Binding-site contacts:
Ligand atom C6 contacts residue PHE76 of chain 1.B at 3.6 Å (hydrophobic).
Ligand atom N3 contacts residue MET73 of chain 1.B at 3.8 Å.
Ligand atom N7 contacts residue GLN79 of chain 1.B at 2.9 Å (h-bond).
Ligand atom O1B contacts residue LYS100 of chain 1.B at 3.4 Å (salt-bridge).
Ligand atom O2B contacts residue GLY97 of chain 1.B at 3.4 Å.
Ligand atom O1B contacts residue ARG501 of chain 1.B at 2.6 Å (salt-bridge).
Ligand atom N6 contacts residue GLN79 of chain 1.B at 3.0 Å (h-bond).
Ligand atom O2G contacts residue LYS100 of chain 1.B at 2.9 Å.
Ligand atom O2G contacts residue THR101 of chain 1.B at 2.9 Å (h-bond).
Ligand atom PA contacts residue THR101 of chain 1.B at 3.8 Å.
Ligand atom C5 contacts residue LEU102 of chain 1.B at 3.8 Å (hydrophobic).
Ligand atom N1 contacts residue PHE76 of chain 1.B at 3.8 Å.
Ligand atom O2A contacts residue THR101 of chain 1.B at 3.0 Å (h-bond).
Ligand atom O1B contacts residue GLY97 of chain 1.B at 2.9 Å (h-bond).
Ligand atom N6 contacts residue ARG74 of chain 1.B at 3.0 Å (salt-bridge).
Ligand atom O1A contacts residue THR101 of chain 1.B at 3.0 Å (h-bond).
Ligand atom C6 contacts residue LEU102 of chain 1.B at 3.8 Å (hydrophobic).
Ligand atom PB contacts residue GLY97 of chain 1.B at 3.6 Å.
Ligand atom N6 contacts residue LEU102 of chain 1.B at 3.5 Å.
Ligand atom PB contacts residue GLY99 of chain 1.B at 3.7 Å.
Ligand atom C8 contacts residue GLY99 of chain 1.B at 3.6 Å.
Ligand atom N7 contacts residue LEU102 of chain 1.B at 3.6 Å.
Ligand atom N3B contacts residue LYS100 of chain 1.B at 2.8 Å (salt-bridge).
Ligand atom C4 contacts residue MET73 of chain 1.B at 3.8 Å (hydrophobic).
Ligand atom C8 contacts residue GLN79 of chain 1.B at 3.8 Å.
Ligand atom O2B contacts residue GLY99 of chain 1.B at 2.8 Å (h-bond).
Ligand atom O3G contacts residue ARG501 of chain 1.B at 2.7 Å (salt-bridge).
Ligand atom PB contacts residue LYS100 of chain 1.B at 3.7 Å.
Ligand atom N6 contacts residue PHE76 of chain 1.B at 3.6 Å.
Ligand atom O1G contacts residue LYS100 of chain 1.B at 2.8 Å.
Ligand atom O2B contacts residue GLU98 of chain 1.B at 3.2 Å (salt-bridge).
Ligand atom N6 contacts residue HIS75 of chain 1.B at 3.8 Å.
Ligand atom PG contacts residue LYS100 of chain 1.B at 3.1 Å.
Ligand atom O1B contacts residue THR96 of chain 1.B at 3.5 Å.
Ligand atom N1 contacts residue MET73 of chain 1.B at 3.9 Å.
Ligand atom O2A contacts residue LYS100 of chain 1.B at 3.3 Å (salt-bridge).
Ligand atom PG contacts residue ARG501 of chain 1.B at 3.6 Å.
Ligand atom C2 contacts residue MET73 of chain 1.B at 3.6 Å (hydrophobic).
Ligand atom O2A contacts residue GLY99 of chain 1.B at 3.4 Å.
Ligand atom O1G contacts residue ARG501 of chain 1.B at 3.4 Å (salt-bridge).

The small molecule below binds the protein below.
Small molecule (SMILES): Nc1ncnc2c1ncn2[C@@H]1O[C@H](CO[P](=O)(O)O[P](=O)(O)NP(=O)(O)O)[C@@H](O)[C@H]1O

Sequence of chain 1.B:
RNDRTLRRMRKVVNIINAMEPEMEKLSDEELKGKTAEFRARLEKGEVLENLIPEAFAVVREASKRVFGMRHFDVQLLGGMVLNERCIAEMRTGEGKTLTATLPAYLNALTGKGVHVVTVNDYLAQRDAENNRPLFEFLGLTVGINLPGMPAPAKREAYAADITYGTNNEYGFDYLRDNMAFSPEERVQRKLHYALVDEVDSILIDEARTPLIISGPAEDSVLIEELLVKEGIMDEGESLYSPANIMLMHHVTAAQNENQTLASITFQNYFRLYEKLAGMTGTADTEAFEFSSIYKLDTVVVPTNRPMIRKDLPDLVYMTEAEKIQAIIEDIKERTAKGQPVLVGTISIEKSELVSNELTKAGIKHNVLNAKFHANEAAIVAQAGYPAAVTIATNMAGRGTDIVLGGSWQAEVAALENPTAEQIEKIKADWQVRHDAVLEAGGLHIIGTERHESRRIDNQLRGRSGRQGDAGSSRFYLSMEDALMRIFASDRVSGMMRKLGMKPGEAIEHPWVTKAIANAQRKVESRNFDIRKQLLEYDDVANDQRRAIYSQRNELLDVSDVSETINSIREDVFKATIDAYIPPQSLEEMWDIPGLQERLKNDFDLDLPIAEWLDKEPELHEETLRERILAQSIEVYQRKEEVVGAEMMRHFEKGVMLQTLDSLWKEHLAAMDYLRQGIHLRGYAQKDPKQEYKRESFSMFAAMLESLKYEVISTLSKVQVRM